Sequence of chain 1.B:
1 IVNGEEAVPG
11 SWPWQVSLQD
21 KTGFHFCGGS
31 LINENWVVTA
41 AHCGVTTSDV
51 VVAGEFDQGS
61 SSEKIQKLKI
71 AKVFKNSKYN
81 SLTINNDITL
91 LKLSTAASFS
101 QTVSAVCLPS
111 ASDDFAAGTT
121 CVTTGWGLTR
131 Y

Sequence of chain 1.C:
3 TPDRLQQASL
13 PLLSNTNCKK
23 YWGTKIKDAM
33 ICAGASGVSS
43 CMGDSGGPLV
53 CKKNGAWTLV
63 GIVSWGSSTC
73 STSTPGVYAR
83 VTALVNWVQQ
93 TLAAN

Binding-site contacts:
Ligand atom OH contacts residue SER66 of chain 1.C at 4.2 Å.
Ligand atom CA contacts residue SER66 of chain 1.C at 4.0 Å.
Ligand atom CE2 contacts residue SER69 of chain 1.C at 3.9 Å.
Ligand atom CA contacts residue CYS43 of chain 1.C at 4.1 Å (hydrophobic).
Ligand atom CB2 contacts residue SER47 of chain 1.C at 3.8 Å.
Ligand atom OH contacts residue VAL65 of chain 1.C at 3.3 Å.
Ligand atom CE1 contacts residue MET44 of chain 1.C at 3.6 Å (hydrophobic).
Ligand atom C contacts residue HIS42 of chain 1.B at 3.1 Å.
Ligand atom CA contacts residue SER47 of chain 1.C at 2.6 Å.
Ligand atom CE2 contacts residue TRP67 of chain 1.C at 3.8 Å (hydrophobic).
Ligand atom CE1 contacts residue SER69 of chain 1.C at 3.1 Å.
Ligand atom CB2 contacts residue GLY45 of chain 1.C at 4.1 Å.
Ligand atom OH contacts residue SER42 of chain 1.C at 4.0 Å.
Ligand atom OH contacts residue TRP67 of chain 1.C at 3.4 Å.
Ligand atom CB2 contacts residue MET44 of chain 1.C at 4.0 Å (hydrophobic).
Ligand atom O contacts residue HIS42 of chain 1.B at 2.8 Å (h-bond).
Ligand atom CB1 contacts residue SER66 of chain 1.C at 3.7 Å.
Ligand atom C contacts residue SER47 of chain 1.C at 1.5 Å.
Ligand atom CE2 contacts residue GLY68 of chain 1.C at 3.6 Å.
Ligand atom CE2 contacts residue SER42 of chain 1.C at 4.0 Å.
Ligand atom CE1 contacts residue CYS72 of chain 1.C at 4.1 Å (hydrophobic).
Ligand atom CZ contacts residue SER69 of chain 1.C at 2.7 Å.
Ligand atom CD2 contacts residue CYS43 of chain 1.C at 4.3 Å (hydrophobic).
Ligand atom OH contacts residue GLY68 of chain 1.C at 4.1 Å.
Ligand atom CZ contacts residue GLY68 of chain 1.C at 3.8 Å.
Ligand atom O contacts residue CYS43 of chain 1.B at 4.0 Å.
Ligand atom CA contacts residue HIS42 of chain 1.B at 4.0 Å.
Ligand atom C contacts residue SER66 of chain 1.C at 3.9 Å.
Ligand atom CD2 contacts residue GLY68 of chain 1.C at 3.9 Å.
Ligand atom O contacts residue SER47 of chain 1.C at 2.0 Å.
Ligand atom CD1 contacts residue CYS43 of chain 1.C at 4.0 Å (hydrophobic).
Ligand atom CE1 contacts residue GLY68 of chain 1.C at 4.3 Å.
Ligand atom O contacts residue CYS27 of chain 1.B at 3.7 Å.
Ligand atom CG contacts residue CYS43 of chain 1.C at 4.0 Å (hydrophobic).
Ligand atom CZ contacts residue CYS72 of chain 1.C at 4.0 Å (hydrophobic).
Ligand atom CB1 contacts residue CYS43 of chain 1.C at 3.8 Å (hydrophobic).
Ligand atom CD1 contacts residue MET44 of chain 1.C at 3.9 Å (hydrophobic).
Ligand atom CD2 contacts residue TRP67 of chain 1.C at 3.6 Å (hydrophobic).
Ligand atom CG contacts residue TRP67 of chain 1.C at 4.1 Å (hydrophobic).
Ligand atom CB1 contacts residue SER47 of chain 1.C at 2.9 Å.

A small-molecule ligand and the protein it binds are described below.
Small molecule (SMILES): CC(Cc1ccccc1O)C(=O)O